The protein below binds the small molecule below.
Small molecule (SMILES): Nc1nc2c(ncn2[C@H]2C[C@H](O)[C@@H](CO[P](=O)(O)N[P](=O)(O)OP(=O)(O)O)O2)c(=O)[nH]1

Sequence of chain 1.A:
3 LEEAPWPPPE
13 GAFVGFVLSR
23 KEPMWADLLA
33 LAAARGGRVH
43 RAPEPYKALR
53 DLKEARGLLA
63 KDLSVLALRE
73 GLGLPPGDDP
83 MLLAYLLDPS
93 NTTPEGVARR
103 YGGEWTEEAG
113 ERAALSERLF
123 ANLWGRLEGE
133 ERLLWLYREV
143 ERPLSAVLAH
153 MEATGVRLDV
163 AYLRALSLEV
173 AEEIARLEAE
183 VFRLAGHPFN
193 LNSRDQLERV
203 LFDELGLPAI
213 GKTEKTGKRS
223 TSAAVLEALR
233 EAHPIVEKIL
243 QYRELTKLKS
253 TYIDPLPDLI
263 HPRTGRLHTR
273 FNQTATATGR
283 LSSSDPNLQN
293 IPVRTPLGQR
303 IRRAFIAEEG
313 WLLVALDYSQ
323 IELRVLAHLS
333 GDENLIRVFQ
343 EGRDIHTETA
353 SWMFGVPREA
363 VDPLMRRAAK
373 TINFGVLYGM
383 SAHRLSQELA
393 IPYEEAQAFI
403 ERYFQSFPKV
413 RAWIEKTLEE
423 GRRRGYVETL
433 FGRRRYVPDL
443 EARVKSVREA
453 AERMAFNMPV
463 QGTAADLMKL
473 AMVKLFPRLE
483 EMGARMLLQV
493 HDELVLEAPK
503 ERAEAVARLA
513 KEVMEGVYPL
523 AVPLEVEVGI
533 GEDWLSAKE

Binding-site contacts:
Ligand atom C4' contacts residue ILE323 of chain 1.A at 3.6 Å (hydrophobic).
Ligand atom PA contacts residue MN1 of chain 1.E at 3.3 Å.
Ligand atom O2A contacts residue MN1 of chain 1.D at 3.5 Å.
Ligand atom C2' contacts residue PHE376 of chain 1.A at 3.4 Å (hydrophobic).
Ligand atom C3' contacts residue PHE376 of chain 1.A at 3.3 Å (hydrophobic).
Ligand atom O2G contacts residue ARG368 of chain 1.A at 2.6 Å (salt-bridge).
Ligand atom O2B contacts residue PHE376 of chain 1.A at 3.1 Å.
Ligand atom O3B contacts residue HIS348 of chain 1.A at 3.4 Å.
Ligand atom O3G contacts residue MN1 of chain 1.E at 2.1 Å.
Ligand atom O1G contacts residue SER321 of chain 1.A at 3.6 Å.
Ligand atom O3' contacts residue PHE376 of chain 1.A at 3.1 Å.
Ligand atom O2B contacts residue GLN322 of chain 1.A at 3.6 Å.
Ligand atom O3G contacts residue ASP319 of chain 1.A at 3.1 Å (salt-bridge).
Ligand atom O1A contacts residue ASP319 of chain 1.A at 3.2 Å (salt-bridge).
Ligand atom O3B contacts residue MN1 of chain 1.E at 3.4 Å.
Ligand atom O1B contacts residue TYR320 of chain 1.A at 3.3 Å (h-bond).
Ligand atom O1B contacts residue MN1 of chain 1.E at 2.2 Å.
Ligand atom PG contacts residue MN1 of chain 1.E at 3.4 Å.
Ligand atom O3' contacts residue ILE323 of chain 1.A at 3.0 Å.
Ligand atom O1A contacts residue MN1 of chain 1.D at 2.1 Å.
Ligand atom O3' contacts residue GLU324 of chain 1.A at 3.3 Å (salt-bridge).
Ligand atom O3B contacts residue GLN322 of chain 1.A at 3.3 Å (h-bond).
Ligand atom N7 contacts residue LYS372 of chain 1.A at 3.2 Å (salt-bridge).
Ligand atom O1A contacts residue ASP494 of chain 1.A at 2.8 Å (salt-bridge).
Ligand atom PA contacts residue MN1 of chain 1.D at 3.2 Å.
Ligand atom C2' contacts residue GLU324 of chain 1.A at 3.6 Å.
Ligand atom O1B contacts residue ILE323 of chain 1.A at 3.4 Å (h-bond).
Ligand atom O3G contacts residue TYR320 of chain 1.A at 3.0 Å (h-bond).
Ligand atom N2 contacts residue TYR380 of chain 1.A at 3.5 Å.
Ligand atom N3A contacts residue MN1 of chain 1.E at 3.3 Å.
Ligand atom O1B contacts residue GLN322 of chain 1.A at 3.3 Å (h-bond).
Ligand atom O4' contacts residue ARG282 of chain 1.A at 3.4 Å (salt-bridge).
Ligand atom O1A contacts residue MN1 of chain 1.E at 2.3 Å.
Ligand atom O1G contacts residue GLN322 of chain 1.A at 3.4 Å (h-bond).
Ligand atom PB contacts residue MN1 of chain 1.E at 3.0 Å.
Ligand atom O2B contacts residue HIS348 of chain 1.A at 2.8 Å (h-bond).
Ligand atom PG contacts residue ARG368 of chain 1.A at 3.7 Å.
Ligand atom C5' contacts residue ASP494 of chain 1.A at 3.2 Å.
Ligand atom O1B contacts residue ASP494 of chain 1.A at 3.2 Å (salt-bridge).
Ligand atom O1G contacts residue ARG368 of chain 1.A at 3.0 Å (salt-bridge).